Sequence of chain 1.C:
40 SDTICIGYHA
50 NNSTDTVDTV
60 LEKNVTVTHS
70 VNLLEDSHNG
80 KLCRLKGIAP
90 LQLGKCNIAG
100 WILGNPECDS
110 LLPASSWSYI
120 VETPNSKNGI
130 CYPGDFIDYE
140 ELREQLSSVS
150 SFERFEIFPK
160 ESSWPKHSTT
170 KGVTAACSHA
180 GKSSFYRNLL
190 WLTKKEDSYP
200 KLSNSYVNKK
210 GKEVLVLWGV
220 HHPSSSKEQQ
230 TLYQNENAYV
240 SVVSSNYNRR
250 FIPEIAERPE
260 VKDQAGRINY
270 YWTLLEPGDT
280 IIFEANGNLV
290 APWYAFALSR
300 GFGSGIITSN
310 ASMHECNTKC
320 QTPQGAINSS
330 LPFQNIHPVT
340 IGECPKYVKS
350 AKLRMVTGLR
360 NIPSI

This protein binds this small molecule.
Small molecule (SMILES): CC(=O)N[C@H]1[C@H](O[C@H]2[C@H](O)[C@@H](NC(C)=O)CO[C@@H]2CO)O[C@H](CO)[C@@H](O[C@@H]2O[C@H](CO)[C@@H](O)[C@H](O)[C@@H]2O)[C@@H]1O

Binding-site contacts:
Ligand atom C5 contacts residue ASN127 of chain 1.C at 3.6 Å.
Ligand atom O6 contacts residue LYS261 of chain 1.C at 4.4 Å.
Ligand atom C2 contacts residue LYS261 of chain 1.C at 4.2 Å.
Ligand atom C7 contacts residue GLU106 of chain 1.C at 3.6 Å.
Ligand atom C3 contacts residue ASN127 of chain 1.C at 3.8 Å.
Ligand atom C8 contacts residue CYS176 of chain 1.C at 4.4 Å (hydrophobic).
Ligand atom C7 contacts residue SER177 of chain 1.C at 4.4 Å.
Ligand atom C7 contacts residue ASN104 of chain 1.C at 4.4 Å.
Ligand atom C8 contacts residue GLU106 of chain 1.C at 3.9 Å.
Ligand atom C8 contacts residue CYS130 of chain 1.C at 4.5 Å (hydrophobic).
Ligand atom C2 contacts residue ASN127 of chain 1.C at 2.5 Å.
Ligand atom N2 contacts residue ASN127 of chain 1.C at 2.9 Å (h-bond).
Ligand atom N2 contacts residue LYS261 of chain 1.C at 4.1 Å.
Ligand atom C7 contacts residue ASN127 of chain 1.C at 3.6 Å.
Ligand atom O7 contacts residue GLU106 of chain 1.C at 3.1 Å.
Ligand atom O3 contacts residue LYS261 of chain 1.C at 3.0 Å (salt-bridge).
Ligand atom C8 contacts residue SER177 of chain 1.C at 3.9 Å.
Ligand atom C6 contacts residue LYS261 of chain 1.C at 4.4 Å.
Ligand atom C8 contacts residue ASN104 of chain 1.C at 3.7 Å.
Ligand atom O7 contacts residue SER177 of chain 1.C at 4.1 Å.
Ligand atom C4 contacts residue ASN127 of chain 1.C at 4.2 Å.
Ligand atom O7 contacts residue ASN127 of chain 1.C at 3.9 Å.
Ligand atom C3 contacts residue LYS261 of chain 1.C at 4.2 Å.
Ligand atom O5 contacts residue ASN127 of chain 1.C at 2.3 Å (h-bond).
Ligand atom C1 contacts residue ASN127 of chain 1.C at 1.4 Å.